Binding-site contacts:
Ligand atom C01 contacts residue ASP152 of chain 1.C at 4.0 Å.
Ligand atom O05 contacts residue ARG490 of chain 1.C at 2.6 Å (salt-bridge).
Ligand atom O09 contacts residue ARG190 of chain 1.C at 3.5 Å (salt-bridge).
Ligand atom O05 contacts residue LYS510 of chain 1.C at 3.8 Å.
Ligand atom C02 contacts residue ASP152 of chain 1.C at 4.1 Å.
Ligand atom O08 contacts residue ARG190 of chain 1.C at 3.0 Å (salt-bridge).
Ligand atom O09 contacts residue THR486 of chain 1.C at 3.5 Å (h-bond).
Ligand atom C03 contacts residue GLY233 of chain 1.C at 3.6 Å.
Ligand atom S06 contacts residue GLY233 of chain 1.C at 3.0 Å (h-bond).
Ligand atom O08 contacts residue ASP152 of chain 1.C at 3.7 Å.
Ligand atom C07 contacts residue ASP152 of chain 1.C at 3.7 Å.
Ligand atom C01 contacts residue GLN151 of chain 1.C at 3.3 Å.
Ligand atom C01 contacts residue SF41 of chain 1.V at 3.5 Å.
Ligand atom O04 contacts residue THR487 of chain 1.C at 3.1 Å (h-bond).
Ligand atom C02 contacts residue SF41 of chain 1.V at 3.4 Å.
Ligand atom O08 contacts residue GLN151 of chain 1.C at 2.4 Å (h-bond).
Ligand atom O09 contacts residue ASP152 of chain 1.C at 4.0 Å.
Ligand atom O05 contacts residue GLY233 of chain 1.C at 3.9 Å.
Ligand atom C03 contacts residue SF41 of chain 1.V at 3.4 Å.
Ligand atom S06 contacts residue SF41 of chain 1.V at 2.2 Å.
Ligand atom C03 contacts residue ARG490 of chain 1.C at 3.7 Å.
Ligand atom C01 contacts residue THR486 of chain 1.C at 4.1 Å.
Ligand atom S06 contacts residue ASP152 of chain 1.C at 3.0 Å (salt-bridge).
Ligand atom C02 contacts residue GLY233 of chain 1.C at 3.8 Å.
Ligand atom C07 contacts residue THR486 of chain 1.C at 3.5 Å.
Ligand atom C03 contacts residue THR487 of chain 1.C at 3.1 Å.
Ligand atom O05 contacts residue THR487 of chain 1.C at 2.3 Å (h-bond).
Ligand atom O08 contacts residue ARG440 of chain 1.C at 3.7 Å.
Ligand atom O04 contacts residue LYS510 of chain 1.C at 2.5 Å (salt-bridge).
Ligand atom C07 contacts residue ARG190 of chain 1.C at 3.8 Å.
Ligand atom S06 contacts residue GLY232 of chain 1.C at 3.5 Å (h-bond).
Ligand atom O09 contacts residue ARG440 of chain 1.C at 2.3 Å (salt-bridge).
Ligand atom O04 contacts residue GLY233 of chain 1.C at 3.3 Å.
Ligand atom O04 contacts residue SF41 of chain 1.V at 2.7 Å.
Ligand atom C07 contacts residue GLN151 of chain 1.C at 3.2 Å.
Ligand atom C07 contacts residue ARG440 of chain 1.C at 3.2 Å.
Ligand atom S06 contacts residue GLY231 of chain 1.C at 4.1 Å.
Ligand atom C03 contacts residue LYS510 of chain 1.C at 3.5 Å.
Ligand atom O08 contacts residue THR486 of chain 1.C at 3.7 Å.
Ligand atom O05 contacts residue THR486 of chain 1.C at 4.0 Å.

Sequence of chain 1.D:
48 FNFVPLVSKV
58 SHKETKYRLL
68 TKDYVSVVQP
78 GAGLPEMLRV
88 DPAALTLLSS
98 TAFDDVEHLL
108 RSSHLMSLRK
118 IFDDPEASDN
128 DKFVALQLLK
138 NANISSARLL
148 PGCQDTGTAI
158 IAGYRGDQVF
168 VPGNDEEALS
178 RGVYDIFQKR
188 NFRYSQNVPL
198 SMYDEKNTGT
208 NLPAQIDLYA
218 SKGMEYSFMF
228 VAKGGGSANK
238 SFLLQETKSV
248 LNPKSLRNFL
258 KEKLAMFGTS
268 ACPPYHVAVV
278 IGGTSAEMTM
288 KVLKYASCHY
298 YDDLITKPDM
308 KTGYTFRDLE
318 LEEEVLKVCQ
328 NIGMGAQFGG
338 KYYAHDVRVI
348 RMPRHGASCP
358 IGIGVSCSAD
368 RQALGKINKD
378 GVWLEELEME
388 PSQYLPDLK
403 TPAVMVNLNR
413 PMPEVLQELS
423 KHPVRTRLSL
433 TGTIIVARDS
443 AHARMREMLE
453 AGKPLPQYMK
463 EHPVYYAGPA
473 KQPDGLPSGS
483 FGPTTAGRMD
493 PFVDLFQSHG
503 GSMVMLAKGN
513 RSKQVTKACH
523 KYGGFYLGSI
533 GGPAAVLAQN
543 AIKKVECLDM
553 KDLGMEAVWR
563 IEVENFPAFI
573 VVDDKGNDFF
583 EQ

Sequence of chain 1.C:
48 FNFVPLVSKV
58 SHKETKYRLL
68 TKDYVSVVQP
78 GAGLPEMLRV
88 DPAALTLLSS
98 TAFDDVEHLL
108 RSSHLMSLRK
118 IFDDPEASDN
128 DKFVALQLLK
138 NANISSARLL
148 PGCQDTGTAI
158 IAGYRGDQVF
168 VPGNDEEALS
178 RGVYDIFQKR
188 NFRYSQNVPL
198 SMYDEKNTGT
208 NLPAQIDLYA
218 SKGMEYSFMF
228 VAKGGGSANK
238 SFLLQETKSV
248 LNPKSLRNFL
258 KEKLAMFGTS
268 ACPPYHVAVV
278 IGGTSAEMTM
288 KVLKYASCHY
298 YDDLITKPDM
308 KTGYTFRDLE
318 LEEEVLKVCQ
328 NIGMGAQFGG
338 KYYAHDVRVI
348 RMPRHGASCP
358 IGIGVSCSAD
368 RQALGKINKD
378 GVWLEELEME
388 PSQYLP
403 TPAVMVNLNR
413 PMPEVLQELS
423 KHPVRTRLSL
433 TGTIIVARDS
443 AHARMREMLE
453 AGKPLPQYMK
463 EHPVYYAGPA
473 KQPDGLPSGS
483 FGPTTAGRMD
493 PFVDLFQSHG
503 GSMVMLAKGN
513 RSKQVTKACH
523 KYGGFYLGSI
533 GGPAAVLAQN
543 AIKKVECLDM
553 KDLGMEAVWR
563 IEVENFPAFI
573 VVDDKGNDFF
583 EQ

A small-molecule ligand and the protein it binds are described below.
Small molecule (SMILES): O=C(O)C[C@H](S)C(=O)O